Sequence of chain 1.C:
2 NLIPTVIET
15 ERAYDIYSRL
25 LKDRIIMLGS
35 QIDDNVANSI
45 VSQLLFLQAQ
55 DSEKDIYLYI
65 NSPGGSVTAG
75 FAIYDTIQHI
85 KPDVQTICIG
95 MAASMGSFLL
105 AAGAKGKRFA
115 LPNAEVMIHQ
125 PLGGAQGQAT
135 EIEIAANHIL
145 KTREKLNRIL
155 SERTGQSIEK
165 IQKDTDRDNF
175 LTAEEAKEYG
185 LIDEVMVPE

A protein and the small-molecule ligand that binds it are described below.
Small molecule (SMILES): CC[C@H](C)[C@H](NC(=O)[C@@H](NC(=O)[C@H](O)[C@@H](C=O)C(C)C)C(C)C)C(=O)O

Binding-site contacts:
Ligand atom C23 contacts residue PRO125 of chain 1.C at 4.0 Å (hydrophobic).
Ligand atom C18 contacts residue VAL71 of chain 1.C at 3.7 Å (hydrophobic).
Ligand atom C11 contacts residue GLY69 of chain 1.C at 3.6 Å.
Ligand atom C24 contacts residue HIS142 of chain 1.C at 3.9 Å.
Ligand atom O3 contacts residue SER98 of chain 1.C at 2.2 Å (h-bond).
Ligand atom O19 contacts residue SER70 of chain 1.C at 3.5 Å.
Ligand atom C22 contacts residue LEU126 of chain 1.C at 3.8 Å (hydrophobic).
Ligand atom C4 contacts residue SER98 of chain 1.C at 2.4 Å.
Ligand atom C5 contacts residue SER98 of chain 1.C at 3.5 Å.
Ligand atom C4 contacts residue HIS123 of chain 1.C at 3.8 Å.
Ligand atom C42 contacts residue PRO125 of chain 1.C at 3.7 Å (hydrophobic).
Ligand atom O19 contacts residue GLY69 of chain 1.C at 3.9 Å.
Ligand atom C11 contacts residue VAL71 of chain 1.C at 3.7 Å (hydrophobic).
Ligand atom C6 contacts residue HIS123 of chain 1.C at 3.4 Å.
Ligand atom O10 contacts residue VAL71 of chain 1.C at 3.5 Å.
Ligand atom C7 contacts residue GLY69 of chain 1.C at 3.4 Å.
Ligand atom C6 contacts residue LEU126 of chain 1.C at 3.6 Å (hydrophobic).
Ligand atom N13 contacts residue VAL71 of chain 1.C at 3.8 Å.
Ligand atom C42 contacts residue ILE143 of chain 1.C at 3.7 Å (hydrophobic).
Ligand atom O3 contacts residue GLY69 of chain 1.C at 3.0 Å (h-bond).
Ligand atom O3 contacts residue MET99 of chain 1.C at 3.1 Å (h-bond).
Ligand atom N13 contacts residue GLY69 of chain 1.C at 3.0 Å (h-bond).
Ligand atom C23 contacts residue VAL71 of chain 1.C at 3.7 Å (hydrophobic).
Ligand atom O10 contacts residue SER98 of chain 1.C at 3.1 Å (h-bond).
Ligand atom O12 contacts residue PRO125 of chain 1.C at 3.2 Å.
Ligand atom C9 contacts residue SER98 of chain 1.C at 3.3 Å.
Ligand atom C18 contacts residue LEU126 of chain 1.C at 3.8 Å (hydrophobic).
Ligand atom O10 contacts residue MET99 of chain 1.C at 3.5 Å.
Ligand atom O19 contacts residue VAL71 of chain 1.C at 2.8 Å (h-bond).
Ligand atom C1 contacts residue HIS123 of chain 1.C at 3.9 Å.
Ligand atom C23 contacts residue LEU126 of chain 1.C at 3.7 Å (hydrophobic).
Ligand atom O3 contacts residue GLY68 of chain 1.C at 3.2 Å.
Ligand atom C14 contacts residue LEU126 of chain 1.C at 3.5 Å (hydrophobic).
Ligand atom O12 contacts residue LEU126 of chain 1.C at 2.9 Å (h-bond).
Ligand atom C6 contacts residue SER98 of chain 1.C at 3.7 Å.
Ligand atom C9 contacts residue GLY69 of chain 1.C at 3.2 Å.
Ligand atom C1 contacts residue SER98 of chain 1.C at 1.3 Å.
Ligand atom N20 contacts residue LEU126 of chain 1.C at 3.0 Å (h-bond).
Ligand atom C1 contacts residue MET99 of chain 1.C at 3.5 Å (hydrophobic).
Ligand atom C5 contacts residue LEU126 of chain 1.C at 3.8 Å (hydrophobic).